Sequence of chain 2.A:
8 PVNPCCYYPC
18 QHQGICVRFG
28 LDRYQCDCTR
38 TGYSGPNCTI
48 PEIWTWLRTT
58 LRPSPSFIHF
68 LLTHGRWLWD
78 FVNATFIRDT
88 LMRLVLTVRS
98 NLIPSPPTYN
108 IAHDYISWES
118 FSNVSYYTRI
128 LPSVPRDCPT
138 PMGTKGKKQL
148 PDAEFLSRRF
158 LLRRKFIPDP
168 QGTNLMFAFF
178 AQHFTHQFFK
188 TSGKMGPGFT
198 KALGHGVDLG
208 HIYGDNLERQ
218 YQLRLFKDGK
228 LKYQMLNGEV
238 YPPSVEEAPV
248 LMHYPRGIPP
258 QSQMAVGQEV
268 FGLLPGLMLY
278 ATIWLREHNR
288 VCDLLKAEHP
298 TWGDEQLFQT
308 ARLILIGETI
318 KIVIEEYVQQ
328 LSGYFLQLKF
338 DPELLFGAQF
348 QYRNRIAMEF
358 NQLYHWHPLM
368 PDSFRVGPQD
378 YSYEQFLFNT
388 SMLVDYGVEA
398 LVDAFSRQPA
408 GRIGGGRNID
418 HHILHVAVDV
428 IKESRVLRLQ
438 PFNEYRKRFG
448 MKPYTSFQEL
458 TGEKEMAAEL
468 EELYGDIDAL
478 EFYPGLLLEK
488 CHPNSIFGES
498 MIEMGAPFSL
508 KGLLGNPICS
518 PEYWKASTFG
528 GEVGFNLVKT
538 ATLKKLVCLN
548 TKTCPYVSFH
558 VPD

The protein below binds the small molecule below.
Small molecule (SMILES): CC(=O)N[C@H]1[C@H](O[C@H]2[C@H](O)[C@@H](NC(C)=O)CO[C@@H]2CO)O[C@H](CO)[C@@H](O)[C@@H]1O

Binding-site contacts:
Ligand atom O6 contacts residue SER388 of chain 2.A at 3.7 Å.
Ligand atom O6 contacts residue GLN382 of chain 2.A at 3.0 Å (h-bond).
Ligand atom O7 contacts residue GLU381 of chain 2.A at 4.3 Å.
Ligand atom C7 contacts residue GLN382 of chain 2.A at 3.7 Å.
Ligand atom O6 contacts residue TYR393 of chain 2.A at 4.1 Å.
Ligand atom N2 contacts residue GLN382 of chain 2.A at 4.1 Å.
Ligand atom O5 contacts residue TYR378 of chain 2.A at 4.1 Å.
Ligand atom C6 contacts residue MET389 of chain 2.A at 4.4 Å (hydrophobic).
Ligand atom C6 contacts residue SER388 of chain 2.A at 4.4 Å.
Ligand atom C4 contacts residue ASN386 of chain 2.A at 4.2 Å.
Ligand atom C6 contacts residue TYR393 of chain 2.A at 4.4 Å (hydrophobic).
Ligand atom C3 contacts residue ASN386 of chain 2.A at 3.8 Å.
Ligand atom C5 contacts residue TYR378 of chain 2.A at 4.2 Å (hydrophobic).
Ligand atom C2 contacts residue TYR378 of chain 2.A at 4.4 Å (hydrophobic).
Ligand atom O5 contacts residue SER388 of chain 2.A at 4.1 Å.
Ligand atom C8 contacts residue ASN386 of chain 2.A at 3.7 Å.
Ligand atom O7 contacts residue GLN382 of chain 2.A at 3.3 Å.
Ligand atom C1 contacts residue ASN386 of chain 2.A at 1.5 Å.
Ligand atom N2 contacts residue ASN386 of chain 2.A at 3.0 Å (h-bond).
Ligand atom C2 contacts residue ASN386 of chain 2.A at 2.5 Å.
Ligand atom C8 contacts residue GLU381 of chain 2.A at 3.7 Å.
Ligand atom O6 contacts residue ASP392 of chain 2.A at 3.4 Å.
Ligand atom C5 contacts residue SER388 of chain 2.A at 3.9 Å.
Ligand atom O5 contacts residue MET389 of chain 2.A at 3.6 Å.
Ligand atom C3 contacts residue TYR378 of chain 2.A at 4.2 Å (hydrophobic).
Ligand atom C5 contacts residue ASN386 of chain 2.A at 3.7 Å.
Ligand atom O5 contacts residue ASN386 of chain 2.A at 2.4 Å (h-bond).
Ligand atom C1 contacts residue SER388 of chain 2.A at 4.3 Å.
Ligand atom C1 contacts residue TYR378 of chain 2.A at 3.9 Å (hydrophobic).
Ligand atom C1 contacts residue MET389 of chain 2.A at 4.2 Å (hydrophobic).
Ligand atom C6 contacts residue GLN382 of chain 2.A at 3.9 Å.
Ligand atom O7 contacts residue ASN386 of chain 2.A at 4.3 Å.
Ligand atom N2 contacts residue TYR378 of chain 2.A at 4.3 Å.
Ligand atom C6 contacts residue TYR378 of chain 2.A at 3.7 Å (hydrophobic).
Ligand atom C4 contacts residue TYR378 of chain 2.A at 4.0 Å (hydrophobic).
Ligand atom O6 contacts residue MET389 of chain 2.A at 3.1 Å.
Ligand atom C1 contacts residue GLN382 of chain 2.A at 3.8 Å.
Ligand atom C8 contacts residue GLN382 of chain 2.A at 3.6 Å.
Ligand atom C2 contacts residue GLN382 of chain 2.A at 3.9 Å.
Ligand atom C7 contacts residue ASN386 of chain 2.A at 3.5 Å.